Binding-site contacts:
Ligand atom N2 contacts residue ASN54 of chain 1.J at 2.9 Å (h-bond).
Ligand atom C7 contacts residue ASN54 of chain 1.J at 3.2 Å.
Ligand atom C2 contacts residue ASN54 of chain 1.J at 2.4 Å.
Ligand atom C4 contacts residue ASN54 of chain 1.J at 4.2 Å.
Ligand atom O7 contacts residue ASN54 of chain 1.J at 3.1 Å (h-bond).
Ligand atom O5 contacts residue ASN54 of chain 1.J at 2.4 Å (h-bond).
Ligand atom C8 contacts residue ASN54 of chain 1.J at 4.3 Å.
Ligand atom C5 contacts residue ASN54 of chain 1.J at 3.7 Å.
Ligand atom C1 contacts residue ASN54 of chain 1.J at 1.4 Å.
Ligand atom C3 contacts residue ASN54 of chain 1.J at 3.8 Å.

The protein below binds the small molecule below.
Small molecule (SMILES): CC(=O)N[C@@H]1[C@@H](O)[C@H](O)[C@@H](CO)O[C@H]1O

Sequence of chain 1.J:
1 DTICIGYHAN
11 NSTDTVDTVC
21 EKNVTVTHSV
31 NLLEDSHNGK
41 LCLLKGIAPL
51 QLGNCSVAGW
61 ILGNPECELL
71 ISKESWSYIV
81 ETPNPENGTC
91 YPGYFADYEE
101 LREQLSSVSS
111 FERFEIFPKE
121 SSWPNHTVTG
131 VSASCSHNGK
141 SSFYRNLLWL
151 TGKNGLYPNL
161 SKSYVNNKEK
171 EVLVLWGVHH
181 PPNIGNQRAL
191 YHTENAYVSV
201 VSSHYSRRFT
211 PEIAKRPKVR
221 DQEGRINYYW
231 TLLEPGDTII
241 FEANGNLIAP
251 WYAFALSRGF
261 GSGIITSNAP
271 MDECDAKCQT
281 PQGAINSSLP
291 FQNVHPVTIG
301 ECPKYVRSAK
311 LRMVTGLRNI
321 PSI